This small molecule binds to this protein.
Small molecule (SMILES): O=c1ccn([C@@H]2O[C@H](CO[P](=O)(O)CP(=O)(O)O)[C@@H](O)[C@H]2O)c(=O)[nH]1

Sequence of chain 1.A:
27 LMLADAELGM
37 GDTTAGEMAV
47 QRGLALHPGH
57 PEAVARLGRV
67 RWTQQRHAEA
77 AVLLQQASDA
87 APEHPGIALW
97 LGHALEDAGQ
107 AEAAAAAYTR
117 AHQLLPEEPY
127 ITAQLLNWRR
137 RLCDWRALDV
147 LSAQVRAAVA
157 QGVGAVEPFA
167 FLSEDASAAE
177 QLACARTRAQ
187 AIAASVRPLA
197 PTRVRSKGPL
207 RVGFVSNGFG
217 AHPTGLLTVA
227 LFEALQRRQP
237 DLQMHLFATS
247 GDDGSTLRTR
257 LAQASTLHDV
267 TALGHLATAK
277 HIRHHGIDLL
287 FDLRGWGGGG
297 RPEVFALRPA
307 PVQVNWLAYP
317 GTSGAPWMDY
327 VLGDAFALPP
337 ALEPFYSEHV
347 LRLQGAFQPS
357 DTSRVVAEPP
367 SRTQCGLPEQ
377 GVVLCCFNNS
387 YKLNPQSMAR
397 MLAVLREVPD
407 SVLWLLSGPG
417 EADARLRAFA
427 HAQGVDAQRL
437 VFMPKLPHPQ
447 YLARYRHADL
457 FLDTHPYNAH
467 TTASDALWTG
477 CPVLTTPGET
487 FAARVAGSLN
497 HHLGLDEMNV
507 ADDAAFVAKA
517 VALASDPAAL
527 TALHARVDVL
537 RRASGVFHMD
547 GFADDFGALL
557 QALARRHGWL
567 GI

Binding-site contacts:
Ligand atom O3B contacts residue LYS388 of chain 1.A at 3.8 Å.
Ligand atom C3' contacts residue THR467 of chain 1.A at 3.6 Å.
Ligand atom C5 contacts residue TYR447 of chain 1.A at 3.7 Å (hydrophobic).
Ligand atom C4 contacts residue LEU442 of chain 1.A at 3.5 Å (hydrophobic).
Ligand atom O1B contacts residue THR467 of chain 1.A at 3.5 Å (h-bond).
Ligand atom N3 contacts residue TYR447 of chain 1.A at 3.3 Å.
Ligand atom O4 contacts residue LYS441 of chain 1.A at 3.4 Å.
Ligand atom C3A contacts residue THR467 of chain 1.A at 3.6 Å.
Ligand atom C5 contacts residue LEU412 of chain 1.A at 4.0 Å (hydrophobic).
Ligand atom O5' contacts residue ASN385 of chain 1.A at 3.5 Å (h-bond).
Ligand atom C4 contacts residue TYR447 of chain 1.A at 3.4 Å (hydrophobic).
Ligand atom PB contacts residue THR467 of chain 1.A at 3.4 Å.
Ligand atom C2' contacts residue ASP471 of chain 1.A at 3.5 Å.
Ligand atom O2 contacts residue HIS444 of chain 1.A at 3.2 Å.
Ligand atom O4 contacts residue LEU442 of chain 1.A at 2.7 Å (h-bond).
Ligand atom O2' contacts residue ASP471 of chain 1.A at 2.8 Å (salt-bridge).
Ligand atom C2 contacts residue TYR447 of chain 1.A at 3.7 Å (hydrophobic).
Ligand atom O4 contacts residue MET439 of chain 1.A at 3.8 Å.
Ligand atom C2 contacts residue LEU442 of chain 1.A at 3.7 Å (hydrophobic).
Ligand atom O3' contacts residue PRO219 of chain 1.A at 3.6 Å.
Ligand atom O2A contacts residue ASN385 of chain 1.A at 2.6 Å (h-bond).
Ligand atom O2 contacts residue LEU442 of chain 1.A at 3.6 Å.
Ligand atom C4' contacts residue PRO219 of chain 1.A at 3.9 Å (hydrophobic).
Ligand atom O1A contacts residue ASN385 of chain 1.A at 3.1 Å (h-bond).
Ligand atom O4 contacts residue TYR447 of chain 1.A at 3.7 Å.
Ligand atom O3B contacts residue HIS466 of chain 1.A at 3.3 Å.
Ligand atom N3 contacts residue LEU442 of chain 1.A at 2.8 Å (h-bond).
Ligand atom O2 contacts residue TYR447 of chain 1.A at 3.8 Å.
Ligand atom O2' contacts residue LEU222 of chain 1.A at 3.6 Å.
Ligand atom O2B contacts residue LYS388 of chain 1.A at 2.8 Å (salt-bridge).
Ligand atom O2' contacts residue HIS444 of chain 1.A at 3.0 Å (h-bond).
Ligand atom O3B contacts residue THR467 of chain 1.A at 2.8 Å (h-bond).
Ligand atom O3' contacts residue THR467 of chain 1.A at 3.9 Å.
Ligand atom PA contacts residue ASN385 of chain 1.A at 3.2 Å.
Ligand atom O2' contacts residue TYR447 of chain 1.A at 3.5 Å.
Ligand atom C3A contacts residue PRO219 of chain 1.A at 3.5 Å (hydrophobic).
Ligand atom O2A contacts residue LYS388 of chain 1.A at 3.8 Å.
Ligand atom O3' contacts residue LEU222 of chain 1.A at 3.2 Å.
Ligand atom PB contacts residue LYS388 of chain 1.A at 3.9 Å.
Ligand atom O2B contacts residue TYR463 of chain 1.A at 3.9 Å.